Binding-site contacts:
Ligand atom O1B contacts residue THR254 of chain 1.A at 3.4 Å (h-bond).
Ligand atom O2 contacts residue FAD1 of chain 1.M at 3.5 Å (h-bond).
Ligand atom O2 contacts residue LEU252 of chain 1.A at 3.6 Å.
Ligand atom O1A contacts residue GLN50 of chain 1.A at 3.8 Å.
Ligand atom O1B contacts residue GLU255 of chain 1.A at 2.7 Å (salt-bridge).
Ligand atom C1 contacts residue THR254 of chain 1.A at 3.2 Å.
Ligand atom C4 contacts residue ARG399 of chain 1.A at 3.4 Å.
Ligand atom C4 contacts residue GLY401 of chain 1.A at 3.9 Å.
Ligand atom C3 contacts residue ARG286 of chain 1.A at 2.9 Å.
Ligand atom O1B contacts residue ARG286 of chain 1.A at 3.1 Å (salt-bridge).
Ligand atom C2 contacts residue FAD1 of chain 1.M at 3.1 Å.
Ligand atom O4B contacts residue ARG399 of chain 1.A at 2.6 Å (salt-bridge).
Ligand atom O4B contacts residue HIS354 of chain 1.A at 2.9 Å (h-bond).
Ligand atom C1 contacts residue ARG286 of chain 1.A at 3.6 Å.
Ligand atom C3 contacts residue FAD1 of chain 1.M at 3.0 Å.
Ligand atom O4A contacts residue FAD1 of chain 1.M at 2.9 Å.
Ligand atom O1A contacts residue GLY51 of chain 1.A at 2.9 Å (h-bond).
Ligand atom O4A contacts residue ARG399 of chain 1.A at 2.7 Å (salt-bridge).
Ligand atom O4A contacts residue GLY401 of chain 1.A at 3.2 Å.
Ligand atom O4B contacts residue FAD1 of chain 1.M at 3.2 Å.
Ligand atom O4A contacts residue ARG286 of chain 1.A at 3.5 Å (salt-bridge).
Ligand atom O1A contacts residue THR254 of chain 1.A at 2.5 Å (h-bond).
Ligand atom O4B contacts residue ARG286 of chain 1.A at 2.7 Å (salt-bridge).
Ligand atom C4 contacts residue FAD1 of chain 1.M at 3.2 Å.
Ligand atom O2 contacts residue HIS354 of chain 1.A at 3.0 Å (h-bond).
Ligand atom C2 contacts residue ARG286 of chain 1.A at 3.4 Å.
Ligand atom C3 contacts residue PHE119 of chain 1.A at 3.8 Å (hydrophobic).
Ligand atom C1 contacts residue PHE119 of chain 1.A at 3.7 Å (hydrophobic).
Ligand atom C4 contacts residue ARG286 of chain 1.A at 3.1 Å.
Ligand atom O1B contacts residue PHE119 of chain 1.A at 3.8 Å.
Ligand atom C1 contacts residue HIS242 of chain 1.A at 3.8 Å.
Ligand atom O1B contacts residue HIS242 of chain 1.A at 2.8 Å (h-bond).
Ligand atom O1A contacts residue FAD1 of chain 1.M at 3.5 Å (h-bond).
Ligand atom O1A contacts residue PHE119 of chain 1.A at 3.6 Å.
Ligand atom O1A contacts residue GLU255 of chain 1.A at 3.8 Å.
Ligand atom O2 contacts residue ARG286 of chain 1.A at 3.5 Å (salt-bridge).
Ligand atom O4A contacts residue GLY402 of chain 1.A at 2.6 Å (h-bond).
Ligand atom O2 contacts residue HIS242 of chain 1.A at 3.3 Å.
Ligand atom C1 contacts residue GLU255 of chain 1.A at 3.6 Å.
Ligand atom C4 contacts residue GLY402 of chain 1.A at 3.7 Å.

A small-molecule ligand and the protein it binds are described below.
Small molecule (SMILES): O=C([O-])[C@H](O)/C=C(/[O-])O

Sequence of chain 1.A:
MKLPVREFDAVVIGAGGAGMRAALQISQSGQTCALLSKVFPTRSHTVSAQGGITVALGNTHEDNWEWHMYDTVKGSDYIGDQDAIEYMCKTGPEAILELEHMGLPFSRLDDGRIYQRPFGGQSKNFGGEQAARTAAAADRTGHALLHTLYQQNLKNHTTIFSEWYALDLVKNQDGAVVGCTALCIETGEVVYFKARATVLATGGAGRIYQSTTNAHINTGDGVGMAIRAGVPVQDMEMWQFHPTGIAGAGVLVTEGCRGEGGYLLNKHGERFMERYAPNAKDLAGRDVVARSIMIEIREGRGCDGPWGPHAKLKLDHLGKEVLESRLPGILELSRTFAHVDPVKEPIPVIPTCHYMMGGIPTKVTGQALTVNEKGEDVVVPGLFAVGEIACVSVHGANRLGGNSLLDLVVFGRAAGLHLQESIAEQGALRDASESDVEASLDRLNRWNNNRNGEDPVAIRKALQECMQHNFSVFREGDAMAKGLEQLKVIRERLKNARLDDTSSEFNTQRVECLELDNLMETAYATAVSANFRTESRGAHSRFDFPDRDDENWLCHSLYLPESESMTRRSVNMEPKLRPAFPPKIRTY